The protein below binds the small molecule below.
Small molecule (SMILES): Nc1nc(I)c2[nH]cnc2n1

Sequence of chain 1.A:
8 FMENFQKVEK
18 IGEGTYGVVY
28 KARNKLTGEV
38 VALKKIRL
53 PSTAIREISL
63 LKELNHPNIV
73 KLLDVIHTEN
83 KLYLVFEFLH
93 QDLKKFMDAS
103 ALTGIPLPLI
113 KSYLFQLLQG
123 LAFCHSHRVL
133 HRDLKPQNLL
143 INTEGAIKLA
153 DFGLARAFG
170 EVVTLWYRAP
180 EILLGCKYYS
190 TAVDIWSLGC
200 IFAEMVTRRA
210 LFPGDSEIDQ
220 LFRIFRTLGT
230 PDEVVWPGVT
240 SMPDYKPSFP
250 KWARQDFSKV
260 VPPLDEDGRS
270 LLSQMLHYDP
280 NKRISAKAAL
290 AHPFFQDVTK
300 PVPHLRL

Binding-site contacts:
Ligand atom C3 contacts residue ALA39 of chain 1.A at 4.0 Å (hydrophobic).
Ligand atom N4 contacts residue ALA39 of chain 1.A at 3.5 Å.
Ligand atom N1 contacts residue LEU91 of chain 1.A at 2.8 Å (h-bond).
Ligand atom C3 contacts residue LYS41 of chain 1.A at 4.0 Å.
Ligand atom C1 contacts residue PHE90 of chain 1.A at 4.3 Å (hydrophobic).
Ligand atom C4 contacts residue PHE88 of chain 1.A at 3.6 Å (hydrophobic).
Ligand atom C5 contacts residue LEU91 of chain 1.A at 4.3 Å (hydrophobic).
Ligand atom N2 contacts residue LEU142 of chain 1.A at 4.0 Å.
Ligand atom N5 contacts residue LEU91 of chain 1.A at 3.4 Å (h-bond).
Ligand atom C5 contacts residue ALA39 of chain 1.A at 3.5 Å (hydrophobic).
Ligand atom N5 contacts residue PHE90 of chain 1.A at 4.0 Å.
Ligand atom N3 contacts residue LYS41 of chain 1.A at 3.0 Å (salt-bridge).
Ligand atom C4 contacts residue ALA39 of chain 1.A at 3.9 Å (hydrophobic).
Ligand atom N3 contacts residue LEU142 of chain 1.A at 3.6 Å.
Ligand atom C4 contacts residue ALA152 of chain 1.A at 4.1 Å (hydrophobic).
Ligand atom N5 contacts residue ALA39 of chain 1.A at 3.8 Å.
Ligand atom I1 contacts residue LYS41 of chain 1.A at 3.8 Å.
Ligand atom N4 contacts residue PHE90 of chain 1.A at 4.3 Å.
Ligand atom N3 contacts residue ALA39 of chain 1.A at 4.2 Å.
Ligand atom N3 contacts residue ALA152 of chain 1.A at 3.9 Å.
Ligand atom N4 contacts residue GLU89 of chain 1.A at 3.0 Å (salt-bridge).
Ligand atom N4 contacts residue PHE88 of chain 1.A at 3.9 Å.
Ligand atom N5 contacts residue LEU142 of chain 1.A at 3.5 Å.
Ligand atom C2 contacts residue LEU142 of chain 1.A at 3.7 Å (hydrophobic).
Ligand atom N2 contacts residue ILE18 of chain 1.A at 4.1 Å.
Ligand atom C4 contacts residue LEU142 of chain 1.A at 3.6 Å (hydrophobic).
Ligand atom C5 contacts residue LEU142 of chain 1.A at 3.1 Å (hydrophobic).
Ligand atom I1 contacts residue GLN139 of chain 1.A at 4.2 Å.
Ligand atom N4 contacts residue VAL72 of chain 1.A at 3.7 Å.
Ligand atom C4 contacts residue GLU89 of chain 1.A at 4.0 Å.
Ligand atom C1 contacts residue LEU91 of chain 1.A at 3.6 Å (hydrophobic).
Ligand atom N1 contacts residue ILE18 of chain 1.A at 3.7 Å.
Ligand atom C5 contacts residue GLU89 of chain 1.A at 4.0 Å.
Ligand atom C3 contacts residue LEU142 of chain 1.A at 3.2 Å (hydrophobic).
Ligand atom C4 contacts residue LYS41 of chain 1.A at 3.8 Å.
Ligand atom C1 contacts residue LEU142 of chain 1.A at 3.9 Å (hydrophobic).
Ligand atom C4 contacts residue VAL72 of chain 1.A at 3.6 Å (hydrophobic).
Ligand atom N4 contacts residue LEU142 of chain 1.A at 3.4 Å.
Ligand atom C1 contacts residue ILE18 of chain 1.A at 4.0 Å (hydrophobic).
Ligand atom N1 contacts residue PHE90 of chain 1.A at 3.4 Å.